A small-molecule ligand and the protein it binds are described below.
Small molecule (SMILES): N[C@@H](CCC(=O)O)C(=O)O

Binding-site contacts:
Ligand atom N contacts residue PRO89 of chain 1.A at 2.9 Å (h-bond).
Ligand atom N contacts residue TYR61 of chain 1.A at 3.8 Å.
Ligand atom CB contacts residue GLU191 of chain 1.A at 4.2 Å.
Ligand atom C contacts residue GLU191 of chain 1.A at 4.2 Å.
Ligand atom O contacts residue ALA91 of chain 1.A at 3.0 Å (h-bond).
Ligand atom O contacts residue ARG96 of chain 1.A at 2.8 Å (salt-bridge).
Ligand atom OE2 contacts residue GLU191 of chain 1.A at 3.8 Å.
Ligand atom CB contacts residue GLY141 of chain 1.A at 4.4 Å.
Ligand atom OXT contacts residue ALA142 of chain 1.A at 2.9 Å (h-bond).
Ligand atom CD contacts residue ALA142 of chain 1.A at 4.4 Å (hydrophobic).
Ligand atom OE1 contacts residue ALA142 of chain 1.A at 3.2 Å (h-bond).
Ligand atom O contacts residue ALA142 of chain 1.A at 4.3 Å.
Ligand atom CA contacts residue TYR61 of chain 1.A at 4.1 Å (hydrophobic).
Ligand atom OXT contacts residue TYR61 of chain 1.A at 3.5 Å.
Ligand atom CA contacts residue ALA142 of chain 1.A at 4.2 Å (hydrophobic).
Ligand atom OE2 contacts residue THR143 of chain 1.A at 2.7 Å (h-bond).
Ligand atom OE1 contacts residue GLU191 of chain 1.A at 4.4 Å.
Ligand atom CA contacts residue PRO89 of chain 1.A at 4.2 Å (hydrophobic).
Ligand atom CD contacts residue GLU191 of chain 1.A at 4.0 Å.
Ligand atom CG contacts residue GLU191 of chain 1.A at 3.8 Å.
Ligand atom O contacts residue PRO89 of chain 1.A at 3.7 Å.
Ligand atom OE1 contacts residue THR143 of chain 1.A at 3.0 Å (h-bond).
Ligand atom OXT contacts residue ARG96 of chain 1.A at 2.8 Å (salt-bridge).
Ligand atom OE2 contacts residue MET190 of chain 1.A at 4.2 Å.
Ligand atom OXT contacts residue GLY141 of chain 1.A at 3.5 Å.
Ligand atom N contacts residue TYR217 of chain 1.A at 4.0 Å.
Ligand atom C contacts residue TYR61 of chain 1.A at 3.6 Å (hydrophobic).
Ligand atom O contacts residue TYR61 of chain 1.A at 3.5 Å.
Ligand atom CD contacts residue THR143 of chain 1.A at 3.3 Å.
Ligand atom C contacts residue ALA91 of chain 1.A at 4.1 Å (hydrophobic).
Ligand atom CB contacts residue TYR61 of chain 1.A at 3.8 Å (hydrophobic).
Ligand atom C contacts residue PRO89 of chain 1.A at 4.3 Å (hydrophobic).
Ligand atom C contacts residue ARG96 of chain 1.A at 3.5 Å.
Ligand atom C contacts residue ALA142 of chain 1.A at 3.7 Å (hydrophobic).
Ligand atom OE1 contacts residue GLY141 of chain 1.A at 3.6 Å.
Ligand atom N contacts residue ALA91 of chain 1.A at 4.4 Å.
Ligand atom O contacts residue LEU90 of chain 1.A at 3.7 Å.
Ligand atom CB contacts residue ALA142 of chain 1.A at 4.4 Å (hydrophobic).
Ligand atom CA contacts residue GLU191 of chain 1.A at 3.2 Å.
Ligand atom N contacts residue GLU191 of chain 1.A at 2.7 Å (salt-bridge).

Sequence of chain 1.A:
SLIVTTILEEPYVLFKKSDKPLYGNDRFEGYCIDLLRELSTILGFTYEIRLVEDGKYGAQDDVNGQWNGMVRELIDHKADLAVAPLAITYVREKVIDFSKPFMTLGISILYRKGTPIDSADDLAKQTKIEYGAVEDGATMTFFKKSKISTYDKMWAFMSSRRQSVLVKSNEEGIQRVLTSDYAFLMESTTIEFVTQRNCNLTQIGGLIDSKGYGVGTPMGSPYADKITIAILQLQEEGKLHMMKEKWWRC